The protein below binds the small molecule below.
Small molecule (SMILES): NS(=O)(=O)c1cc(-c2nnn[nH]2)c(NCc2cccs2)cc1Cl

Binding-site contacts:
Ligand atom N2 contacts residue HIS201 of chain 1.B at 3.5 Å.
Ligand atom C5 contacts residue HIS68 of chain 1.B at 3.8 Å.
Ligand atom C10 contacts residue LEU199 of chain 1.B at 4.0 Å (hydrophobic).
Ligand atom C contacts residue HIS95 of chain 1.B at 3.7 Å.
Ligand atom N1 contacts residue HIS201 of chain 1.B at 3.6 Å.
Ligand atom O1 contacts residue TRP210 of chain 1.B at 3.7 Å.
Ligand atom N contacts residue ZN1 of chain 1.F at 1.9 Å.
Ligand atom C1 contacts residue LEU199 of chain 1.B at 3.4 Å (hydrophobic).
Ligand atom C9 contacts residue ALA136 of chain 1.B at 3.8 Å (hydrophobic).
Ligand atom C2 contacts residue LEU199 of chain 1.B at 3.7 Å (hydrophobic).
Ligand atom CL contacts residue LEU199 of chain 1.B at 3.2 Å.
Ligand atom O contacts residue TRP210 of chain 1.B at 3.6 Å.
Ligand atom C9 contacts residue LEU199 of chain 1.B at 4.0 Å (hydrophobic).
Ligand atom N1 contacts residue HIS68 of chain 1.B at 3.7 Å.
Ligand atom O1 contacts residue HIS120 of chain 1.B at 3.4 Å (h-bond).
Ligand atom N contacts residue HIS97 of chain 1.B at 3.3 Å (h-bond).
Ligand atom S contacts residue HIS120 of chain 1.B at 4.0 Å.
Ligand atom N4 contacts residue HIS68 of chain 1.B at 3.7 Å.
Ligand atom N1 contacts residue HIS65 of chain 1.B at 3.8 Å.
Ligand atom N2 contacts residue HIS65 of chain 1.B at 2.9 Å (h-bond).
Ligand atom S contacts residue THR200 of chain 1.B at 3.9 Å.
Ligand atom C7 contacts residue PHE92 of chain 1.B at 4.0 Å (hydrophobic).
Ligand atom N3 contacts residue HIS201 of chain 1.B at 3.7 Å.
Ligand atom CL contacts residue VAL144 of chain 1.B at 3.5 Å.
Ligand atom C6 contacts residue HIS95 of chain 1.B at 3.8 Å.
Ligand atom N contacts residue HIS95 of chain 1.B at 3.3 Å (h-bond).
Ligand atom N3 contacts residue HIS65 of chain 1.B at 3.7 Å.
Ligand atom O contacts residue THR200 of chain 1.B at 2.9 Å (h-bond).
Ligand atom O1 contacts residue VAL144 of chain 1.B at 3.8 Å.
Ligand atom CL contacts residue ALA122 of chain 1.B at 4.0 Å.
Ligand atom O1 contacts residue ZN1 of chain 1.F at 3.0 Å.
Ligand atom N contacts residue HIS120 of chain 1.B at 3.4 Å (h-bond).
Ligand atom N contacts residue THR200 of chain 1.B at 2.9 Å (h-bond).
Ligand atom S contacts residue HIS95 of chain 1.B at 3.9 Å.
Ligand atom N2 contacts residue HIS68 of chain 1.B at 3.6 Å.
Ligand atom C contacts residue LEU199 of chain 1.B at 3.9 Å (hydrophobic).
Ligand atom S contacts residue ZN1 of chain 1.F at 3.0 Å.
Ligand atom O1 contacts residue HIS95 of chain 1.B at 3.5 Å.
Ligand atom O contacts residue LEU199 of chain 1.B at 3.3 Å.
Ligand atom N3 contacts residue HIS68 of chain 1.B at 3.5 Å.

Sequence of chain 1.B:
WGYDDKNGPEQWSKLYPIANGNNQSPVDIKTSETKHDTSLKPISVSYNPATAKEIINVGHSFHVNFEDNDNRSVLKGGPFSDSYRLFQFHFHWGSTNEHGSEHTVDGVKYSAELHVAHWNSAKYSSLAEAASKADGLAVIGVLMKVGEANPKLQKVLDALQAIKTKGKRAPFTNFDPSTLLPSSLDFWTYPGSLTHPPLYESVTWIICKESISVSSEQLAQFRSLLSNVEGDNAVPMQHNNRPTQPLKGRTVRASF